Sequence of chain 6.A:
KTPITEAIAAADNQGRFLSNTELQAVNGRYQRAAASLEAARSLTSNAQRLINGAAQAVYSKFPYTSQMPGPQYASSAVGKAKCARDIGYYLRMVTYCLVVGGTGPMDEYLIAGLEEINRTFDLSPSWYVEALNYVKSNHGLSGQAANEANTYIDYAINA

Binding-site contacts:
Ligand atom O1A contacts residue THR149 of chain 6.B at 3.4 Å (h-bond).
Ligand atom CAC contacts residue CYS153 of chain 6.B at 2.8 Å (hydrophobic).
Ligand atom C3C contacts residue CYS153 of chain 6.B at 2.8 Å (hydrophobic).
Ligand atom C4A contacts residue ASN35 of chain 6.B at 3.6 Å.
Ligand atom OC contacts residue GLY151 of chain 6.B at 3.2 Å (h-bond).
Ligand atom C2D contacts residue THR149 of chain 6.B at 3.4 Å.
Ligand atom CHD contacts residue CYS153 of chain 6.B at 3.5 Å (hydrophobic).
Ligand atom C4C contacts residue CYS153 of chain 6.B at 3.1 Å (hydrophobic).
Ligand atom OC contacts residue THR150 of chain 6.B at 3.5 Å.
Ligand atom CMD contacts residue THR149 of chain 6.B at 3.5 Å.
Ligand atom CGA contacts residue THR149 of chain 6.B at 3.4 Å.
Ligand atom CMA contacts residue ASN35 of chain 6.B at 3.6 Å.
Ligand atom C1D contacts residue ASP39 of chain 6.B at 3.6 Å.
Ligand atom C4C contacts residue ILE148 of chain 6.B at 3.6 Å (hydrophobic).
Ligand atom O2A contacts residue THR149 of chain 6.B at 2.7 Å (h-bond).
Ligand atom C3A contacts residue ASN35 of chain 6.B at 3.4 Å.
Ligand atom NC contacts residue THR149 of chain 6.B at 2.8 Å (h-bond).
Ligand atom CBB contacts residue LEU24 of chain 1.A at 2.8 Å (hydrophobic).
Ligand atom CBC contacts residue VAL40 of chain 6.B at 3.6 Å (hydrophobic).
Ligand atom C1C contacts residue GLY151 of chain 6.B at 3.6 Å.
Ligand atom CHD contacts residue ILE148 of chain 6.B at 3.5 Å (hydrophobic).
Ligand atom CBB contacts residue GLN25 of chain 1.A at 3.5 Å.
Ligand atom CMC contacts residue ASN143 of chain 6.B at 3.2 Å.
Ligand atom CMA contacts residue GLN145 of chain 6.A at 3.6 Å.
Ligand atom NA contacts residue ASN35 of chain 6.B at 3.6 Å.
Ligand atom OB contacts residue ASN28 of chain 1.A at 2.9 Å (h-bond).
Ligand atom ND contacts residue ASP39 of chain 6.B at 2.7 Å (salt-bridge).
Ligand atom C2C contacts residue CYS153 of chain 6.B at 3.5 Å (hydrophobic).
Ligand atom NB contacts residue ASN35 of chain 6.B at 2.9 Å (h-bond).
Ligand atom C3A contacts residue GLN145 of chain 6.A at 3.5 Å.
Ligand atom CMD contacts residue GLY151 of chain 6.B at 3.3 Å.
Ligand atom CMB contacts residue ASN148 of chain 6.A at 3.4 Å.
Ligand atom NA contacts residue ASP39 of chain 6.B at 2.7 Å (salt-bridge).
Ligand atom CAC contacts residue ALA142 of chain 6.B at 3.2 Å (hydrophobic).
Ligand atom CBC contacts residue CYS153 of chain 6.B at 3.1 Å (hydrophobic).
Ligand atom O1A contacts residue GLN145 of chain 6.A at 3.0 Å (h-bond).
Ligand atom C1C contacts residue THR149 of chain 6.B at 3.5 Å.
Ligand atom OC contacts residue THR149 of chain 6.B at 3.5 Å (h-bond).
Ligand atom C4A contacts residue GLN145 of chain 6.A at 3.6 Å.
Ligand atom CHB contacts residue ASP39 of chain 6.B at 3.4 Å.

Sequence of chain 6.B:
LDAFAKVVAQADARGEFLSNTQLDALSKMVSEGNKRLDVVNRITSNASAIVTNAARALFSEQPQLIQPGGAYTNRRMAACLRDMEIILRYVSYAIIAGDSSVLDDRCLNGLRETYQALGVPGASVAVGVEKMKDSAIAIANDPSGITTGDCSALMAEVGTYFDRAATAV

The small molecule below binds the protein below.
Small molecule (SMILES): C=CC1=C(C)/C(=C/c2[nH]c(/C=C3\N=C(/C=C4\NC(=O)C(C)=C4C=C)C(C)=C3CCC(=O)O)c(CCC(=O)O)c2C)NC1=O

Sequence of chain 1.A:
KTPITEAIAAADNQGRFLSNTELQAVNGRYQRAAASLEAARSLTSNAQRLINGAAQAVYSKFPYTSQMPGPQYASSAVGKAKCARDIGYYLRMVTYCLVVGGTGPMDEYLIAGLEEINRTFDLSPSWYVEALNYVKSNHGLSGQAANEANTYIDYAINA